Sequence of chain 1.A:
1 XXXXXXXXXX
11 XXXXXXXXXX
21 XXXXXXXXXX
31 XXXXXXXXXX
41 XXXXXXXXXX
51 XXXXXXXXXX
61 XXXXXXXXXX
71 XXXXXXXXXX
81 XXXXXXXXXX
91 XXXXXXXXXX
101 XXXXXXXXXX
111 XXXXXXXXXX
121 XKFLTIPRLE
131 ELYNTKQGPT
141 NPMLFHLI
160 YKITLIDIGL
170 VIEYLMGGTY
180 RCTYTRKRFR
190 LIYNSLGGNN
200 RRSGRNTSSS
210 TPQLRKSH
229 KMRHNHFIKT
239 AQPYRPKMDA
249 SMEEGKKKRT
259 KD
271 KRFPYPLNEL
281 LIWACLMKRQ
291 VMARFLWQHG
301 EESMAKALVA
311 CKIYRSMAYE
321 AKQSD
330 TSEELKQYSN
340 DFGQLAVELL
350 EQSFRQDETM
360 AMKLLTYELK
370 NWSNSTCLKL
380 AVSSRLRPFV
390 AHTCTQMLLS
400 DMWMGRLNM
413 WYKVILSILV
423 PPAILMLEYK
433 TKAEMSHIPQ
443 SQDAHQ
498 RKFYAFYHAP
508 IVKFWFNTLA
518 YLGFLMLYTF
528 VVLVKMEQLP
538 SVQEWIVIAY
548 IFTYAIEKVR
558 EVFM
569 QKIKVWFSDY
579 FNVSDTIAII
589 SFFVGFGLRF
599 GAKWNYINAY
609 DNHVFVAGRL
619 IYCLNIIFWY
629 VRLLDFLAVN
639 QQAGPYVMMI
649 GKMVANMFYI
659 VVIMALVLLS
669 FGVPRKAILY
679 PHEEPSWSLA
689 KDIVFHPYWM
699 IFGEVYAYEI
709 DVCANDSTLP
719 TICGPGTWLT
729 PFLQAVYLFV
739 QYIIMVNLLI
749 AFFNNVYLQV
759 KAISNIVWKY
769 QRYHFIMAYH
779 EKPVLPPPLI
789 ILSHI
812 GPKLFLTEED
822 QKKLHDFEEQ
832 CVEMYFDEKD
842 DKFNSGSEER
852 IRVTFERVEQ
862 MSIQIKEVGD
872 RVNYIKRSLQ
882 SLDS

The protein below binds the small molecule below.
Small molecule (SMILES): CC(C)CCC[C@@H](C)[C@H]1CC[C@H]2[C@@H]3CC=C4C[C@@H](OC(=O)CCC(=O)O)CC[C@]4(C)[C@H]3CC[C@]12C

Sequence of chain 1.B:
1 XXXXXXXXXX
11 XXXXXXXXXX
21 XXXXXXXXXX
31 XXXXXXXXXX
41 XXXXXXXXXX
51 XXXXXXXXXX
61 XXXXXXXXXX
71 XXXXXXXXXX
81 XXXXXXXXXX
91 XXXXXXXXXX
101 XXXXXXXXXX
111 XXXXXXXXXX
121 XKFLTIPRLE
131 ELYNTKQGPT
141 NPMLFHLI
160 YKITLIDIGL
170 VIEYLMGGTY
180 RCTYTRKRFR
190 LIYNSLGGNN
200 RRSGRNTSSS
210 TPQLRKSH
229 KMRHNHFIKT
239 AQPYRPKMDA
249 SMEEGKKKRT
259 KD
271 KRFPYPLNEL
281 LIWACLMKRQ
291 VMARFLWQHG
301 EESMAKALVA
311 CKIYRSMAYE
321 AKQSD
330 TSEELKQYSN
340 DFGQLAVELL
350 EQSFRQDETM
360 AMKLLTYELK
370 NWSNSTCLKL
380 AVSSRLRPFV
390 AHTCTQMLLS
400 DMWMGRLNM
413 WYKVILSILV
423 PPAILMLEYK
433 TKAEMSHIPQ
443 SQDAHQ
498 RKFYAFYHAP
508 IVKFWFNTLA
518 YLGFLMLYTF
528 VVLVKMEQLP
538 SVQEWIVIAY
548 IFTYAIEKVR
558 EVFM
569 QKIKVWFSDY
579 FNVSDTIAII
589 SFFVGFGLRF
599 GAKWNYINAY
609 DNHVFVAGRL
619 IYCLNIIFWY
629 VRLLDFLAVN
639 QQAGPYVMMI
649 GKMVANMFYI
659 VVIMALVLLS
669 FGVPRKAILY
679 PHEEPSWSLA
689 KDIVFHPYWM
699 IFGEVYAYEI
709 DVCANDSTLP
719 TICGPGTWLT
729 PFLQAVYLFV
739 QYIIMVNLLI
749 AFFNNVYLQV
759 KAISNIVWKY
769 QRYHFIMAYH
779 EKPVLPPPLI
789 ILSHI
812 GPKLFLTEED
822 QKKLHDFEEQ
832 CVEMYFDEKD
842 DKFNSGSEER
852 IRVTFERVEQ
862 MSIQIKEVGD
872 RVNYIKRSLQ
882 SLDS

Binding-site contacts:
Ligand atom CAA contacts residue VAL734 of chain 1.A at 3.7 Å (hydrophobic).
Ligand atom CAQ contacts residue Y011 of chain 1.R at 3.7 Å.
Ligand atom CAB contacts residue PHE669 of chain 1.A at 3.9 Å (hydrophobic).
Ligand atom CBB contacts residue VAL629 of chain 1.B at 4.1 Å (hydrophobic).
Ligand atom OAH contacts residue TYR578 of chain 1.B at 3.6 Å.
Ligand atom OAF contacts residue GLN769 of chain 1.B at 2.9 Å (h-bond).
Ligand atom CAJ contacts residue VAL738 of chain 1.A at 4.1 Å (hydrophobic).
Ligand atom CBE contacts residue VAL738 of chain 1.A at 3.9 Å (hydrophobic).
Ligand atom CAC contacts residue VAL665 of chain 1.A at 3.7 Å (hydrophobic).
Ligand atom CAX contacts residue GLN769 of chain 1.B at 4.1 Å.
Ligand atom CAB contacts residue ILE625 of chain 1.B at 3.7 Å (hydrophobic).
Ligand atom CAD contacts residue Y011 of chain 1.R at 3.6 Å.
Ligand atom CAE contacts residue VAL629 of chain 1.B at 3.6 Å (hydrophobic).
Ligand atom CAV contacts residue Y011 of chain 1.R at 3.8 Å.
Ligand atom CAV contacts residue GLY649 of chain 1.B at 4.0 Å.
Ligand atom CAS contacts residue LEU632 of chain 1.B at 3.7 Å (hydrophobic).
Ligand atom CAY contacts residue TYR578 of chain 1.B at 4.1 Å (hydrophobic).
Ligand atom CAR contacts residue VAL645 of chain 1.B at 3.5 Å (hydrophobic).
Ligand atom CAT contacts residue VAL645 of chain 1.B at 3.8 Å (hydrophobic).
Ligand atom CAR contacts residue PHE579 of chain 1.B at 4.1 Å (hydrophobic).
Ligand atom CAZ contacts residue Y011 of chain 1.R at 4.2 Å.
Ligand atom OAH contacts residue PHE579 of chain 1.B at 3.3 Å.
Ligand atom CAA contacts residue LEU731 of chain 1.A at 3.6 Å (hydrophobic).
Ligand atom CAP contacts residue VAL738 of chain 1.A at 4.0 Å (hydrophobic).
Ligand atom CAL contacts residue TYR578 of chain 1.B at 4.1 Å (hydrophobic).
Ligand atom OAF contacts residue MET646 of chain 1.B at 3.6 Å.
Ligand atom CBC contacts residue GLY649 of chain 1.B at 3.8 Å.
Ligand atom CBA contacts residue LEU731 of chain 1.A at 3.9 Å (hydrophobic).
Ligand atom CAC contacts residue SER668 of chain 1.A at 3.8 Å.
Ligand atom OAW contacts residue TYR578 of chain 1.B at 4.0 Å.
Ligand atom CAB contacts residue SER668 of chain 1.A at 3.2 Å.
Ligand atom CAO contacts residue ILE625 of chain 1.B at 4.1 Å (hydrophobic).
Ligand atom CAE contacts residue Y011 of chain 1.R at 3.7 Å.
Ligand atom CBC contacts residue VAL645 of chain 1.B at 4.0 Å (hydrophobic).
Ligand atom OAG contacts residue GLY649 of chain 1.B at 3.9 Å.
Ligand atom CAJ contacts residue VAL734 of chain 1.A at 3.7 Å (hydrophobic).
Ligand atom CAN contacts residue TYR735 of chain 1.A at 4.0 Å (hydrophobic).
Ligand atom CAD contacts residue VAL629 of chain 1.B at 3.7 Å (hydrophobic).
Ligand atom CAX contacts residue TYR578 of chain 1.B at 4.1 Å (hydrophobic).
Ligand atom CAP contacts residue Y011 of chain 1.R at 3.9 Å.